This small molecule binds to this protein.
Small molecule (SMILES): CC(=O)N[C@H]1[C@H](O[C@H]2[C@H](O[C@H]3O[C@@H](C)[C@@H](O)[C@@H](O)[C@@H]3O)[C@@H](NC(C)=O)CO[C@@H]2CO)O[C@H](CO)[C@@H](O[C@@H]2O[C@H](CO)[C@@H](O)[C@H](O[C@H]3O[C@H](CO)[C@@H](O)[C@H](O)[C@@H]3O)[C@@H]2O[C@@H]2OC[C@@H](O)[C@H](O)[C@H]2O)[C@@H]1O

Binding-site contacts:
Ligand atom C8 contacts residue TYR121 of chain 1.B at 3.5 Å (hydrophobic).
Ligand atom N2 contacts residue ASN113 of chain 1.B at 2.9 Å (h-bond).
Ligand atom C7 contacts residue ASN113 of chain 1.B at 3.7 Å.
Ligand atom O2 contacts residue SER120 of chain 1.B at 4.4 Å.
Ligand atom C2 contacts residue ASN113 of chain 1.B at 2.4 Å.
Ligand atom N2 contacts residue TYR121 of chain 1.B at 4.1 Å.
Ligand atom C5 contacts residue ASN113 of chain 1.B at 3.6 Å.
Ligand atom C1 contacts residue ASN113 of chain 1.B at 1.4 Å.
Ligand atom O5 contacts residue ASN113 of chain 1.B at 2.4 Å (h-bond).
Ligand atom C6 contacts residue LYS99 of chain 1.B at 4.3 Å.
Ligand atom O7 contacts residue LYS101 of chain 1.B at 4.0 Å.
Ligand atom O7 contacts residue ASN113 of chain 1.B at 3.7 Å.
Ligand atom C7 contacts residue TYR121 of chain 1.B at 3.3 Å (hydrophobic).
Ligand atom C4 contacts residue ASN113 of chain 1.B at 4.2 Å.
Ligand atom C8 contacts residue LYS101 of chain 1.B at 4.2 Å.
Ligand atom C3 contacts residue ASN113 of chain 1.B at 3.8 Å.
Ligand atom O7 contacts residue TYR121 of chain 1.B at 2.9 Å.

Sequence of chain 1.B:
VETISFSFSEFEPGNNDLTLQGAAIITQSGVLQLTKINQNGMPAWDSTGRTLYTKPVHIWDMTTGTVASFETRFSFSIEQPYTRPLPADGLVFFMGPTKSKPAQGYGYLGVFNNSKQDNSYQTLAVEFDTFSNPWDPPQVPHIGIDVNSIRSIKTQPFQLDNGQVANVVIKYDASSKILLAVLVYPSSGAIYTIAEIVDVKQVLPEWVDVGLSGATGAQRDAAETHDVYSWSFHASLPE